Binding-site contacts:
Ligand atom CB contacts residue TYR471 of chain 1.D at 3.8 Å (hydrophobic).
Ligand atom CB contacts residue GLU726 of chain 1.D at 3.9 Å.
Ligand atom OXT contacts residue THR501 of chain 1.D at 3.6 Å (h-bond).
Ligand atom CA contacts residue PRO499 of chain 1.D at 3.8 Å (hydrophobic).
Ligand atom CD contacts residue GLU726 of chain 1.D at 3.7 Å.
Ligand atom OE1 contacts residue GLU726 of chain 1.D at 4.2 Å.
Ligand atom O contacts residue ARG506 of chain 1.D at 2.9 Å (salt-bridge).
Ligand atom OE2 contacts residue GLU726 of chain 1.D at 3.6 Å.
Ligand atom OE1 contacts residue THR676 of chain 1.D at 2.3 Å (h-bond).
Ligand atom N contacts residue TYR753 of chain 1.D at 4.1 Å.
Ligand atom C contacts residue ARG506 of chain 1.D at 3.3 Å.
Ligand atom O contacts residue THR676 of chain 1.D at 4.3 Å.
Ligand atom CG contacts residue THR676 of chain 1.D at 3.5 Å.
Ligand atom CG contacts residue GLY674 of chain 1.D at 4.2 Å.
Ligand atom CG contacts residue GLU726 of chain 1.D at 4.0 Å.
Ligand atom OXT contacts residue TYR471 of chain 1.D at 3.5 Å.
Ligand atom CA contacts residue THR501 of chain 1.D at 3.0 Å.
Ligand atom OE2 contacts residue TYR471 of chain 1.D at 4.3 Å.
Ligand atom OE2 contacts residue LEU671 of chain 1.D at 4.2 Å.
Ligand atom OE1 contacts residue LEU725 of chain 1.D at 4.1 Å.
Ligand atom CD contacts residue THR676 of chain 1.D at 3.2 Å.
Ligand atom OE2 contacts residue MET729 of chain 1.D at 4.0 Å.
Ligand atom O contacts residue GLY674 of chain 1.D at 3.3 Å.
Ligand atom CA contacts residue GLU726 of chain 1.D at 4.2 Å.
Ligand atom N contacts residue THR501 of chain 1.D at 2.8 Å (h-bond).
Ligand atom C contacts residue THR501 of chain 1.D at 3.7 Å.
Ligand atom CB contacts residue THR501 of chain 1.D at 4.2 Å.
Ligand atom O contacts residue SER675 of chain 1.D at 2.4 Å (h-bond).
Ligand atom OXT contacts residue SER675 of chain 1.D at 4.3 Å.
Ligand atom OE1 contacts residue LEU724 of chain 1.D at 4.1 Å.
Ligand atom C contacts residue SER675 of chain 1.D at 3.6 Å.
Ligand atom C contacts residue TYR471 of chain 1.D at 4.1 Å (hydrophobic).
Ligand atom N contacts residue PRO499 of chain 1.D at 2.3 Å (h-bond).
Ligand atom OXT contacts residue ARG506 of chain 1.D at 2.9 Å (salt-bridge).
Ligand atom OE2 contacts residue THR676 of chain 1.D at 4.3 Å.
Ligand atom OE1 contacts residue LEU671 of chain 1.D at 4.3 Å.
Ligand atom CG contacts residue SER675 of chain 1.D at 4.0 Å.
Ligand atom N contacts residue LEU500 of chain 1.D at 3.9 Å.
Ligand atom OXT contacts residue LEU500 of chain 1.D at 3.5 Å.
Ligand atom OXT contacts residue PRO499 of chain 1.D at 4.3 Å.

Sequence of chain 1.D:
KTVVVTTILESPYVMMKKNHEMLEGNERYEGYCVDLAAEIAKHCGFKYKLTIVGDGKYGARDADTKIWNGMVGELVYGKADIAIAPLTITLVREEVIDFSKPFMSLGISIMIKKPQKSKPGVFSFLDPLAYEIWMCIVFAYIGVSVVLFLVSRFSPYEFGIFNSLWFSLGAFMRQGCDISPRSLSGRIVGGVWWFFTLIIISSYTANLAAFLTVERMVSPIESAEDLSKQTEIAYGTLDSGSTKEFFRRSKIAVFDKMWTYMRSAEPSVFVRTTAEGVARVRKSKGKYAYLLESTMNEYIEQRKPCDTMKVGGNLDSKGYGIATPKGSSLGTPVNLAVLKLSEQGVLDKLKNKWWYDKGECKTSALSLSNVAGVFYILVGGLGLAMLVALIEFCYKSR

A protein and the small-molecule ligand that binds it are described below.
Small molecule (SMILES): N[C@@H](CCC(=O)O)C(=O)O